Binding-site contacts:
Ligand atom N13 contacts residue ASN33 of chain 1.A at 4.1 Å.
Ligand atom C8 contacts residue ASN33 of chain 1.A at 3.6 Å.
Ligand atom C7 contacts residue ASN33 of chain 1.A at 4.1 Å.
Ligand atom N11 contacts residue ASN33 of chain 1.A at 3.7 Å.
Ligand atom CL1 contacts residue LEU37 of chain 1.A at 3.6 Å.
Ligand atom CL1 contacts residue ASN33 of chain 1.A at 3.8 Å.
Ligand atom C10 contacts residue ASN33 of chain 1.A at 3.6 Å.
Ligand atom N13 contacts residue ARG36 of chain 1.A at 3.7 Å.
Ligand atom C6 contacts residue LEU37 of chain 1.A at 3.9 Å (hydrophobic).
Ligand atom C9 contacts residue ASN33 of chain 1.A at 3.6 Å.
Ligand atom C6 contacts residue ASN33 of chain 1.A at 3.7 Å.
Ligand atom N12 contacts residue ASN33 of chain 1.A at 3.6 Å.
Ligand atom C6 contacts residue ARG36 of chain 1.A at 4.0 Å.
Ligand atom N11 contacts residue ARG36 of chain 1.A at 3.6 Å.
Ligand atom C5 contacts residue ASN33 of chain 1.A at 3.9 Å.
Ligand atom C10 contacts residue ARG36 of chain 1.A at 4.2 Å.
Ligand atom N14 contacts residue ASN33 of chain 1.A at 3.7 Å.
Ligand atom C8 contacts residue LEU37 of chain 1.A at 4.2 Å (hydrophobic).

Sequence of chain 1.A:
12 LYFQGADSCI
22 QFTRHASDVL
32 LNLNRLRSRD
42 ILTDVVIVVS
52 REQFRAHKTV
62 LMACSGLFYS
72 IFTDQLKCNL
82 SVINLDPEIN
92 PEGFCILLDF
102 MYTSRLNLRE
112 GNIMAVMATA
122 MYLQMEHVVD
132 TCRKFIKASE

A protein and the small-molecule ligand that binds it are described below.
Small molecule (SMILES): Nc1ncc(Cl)c(Nc2ccccc2)n1